The small molecule below binds the protein below.
Small molecule (SMILES): Cc1ncnc2c1ncn2[C@H]1C[C@H](O)[C@@H](CO)O1

Sequence of chain 2.C:
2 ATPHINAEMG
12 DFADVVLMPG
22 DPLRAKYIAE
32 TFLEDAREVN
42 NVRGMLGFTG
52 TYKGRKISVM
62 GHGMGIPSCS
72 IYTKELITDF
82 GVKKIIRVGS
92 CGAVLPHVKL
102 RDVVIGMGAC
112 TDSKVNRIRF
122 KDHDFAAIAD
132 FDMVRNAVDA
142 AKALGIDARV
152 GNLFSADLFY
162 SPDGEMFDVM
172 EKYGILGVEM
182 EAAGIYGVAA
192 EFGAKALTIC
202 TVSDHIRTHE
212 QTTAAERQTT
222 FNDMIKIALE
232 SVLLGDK

Binding-site contacts:
Ligand atom C4 contacts residue VAL179 of chain 2.C at 3.4 Å (hydrophobic).
Ligand atom N7 contacts residue PHE160 of chain 2.C at 3.6 Å.
Ligand atom N9 contacts residue PHE160 of chain 2.C at 3.7 Å.
Ligand atom O3' contacts residue ARG88 of chain 2.C at 3.4 Å (salt-bridge).
Ligand atom C2' contacts residue VAL179 of chain 2.C at 3.8 Å (hydrophobic).
Ligand atom N3 contacts residue PHE160 of chain 2.C at 3.8 Å.
Ligand atom N7 contacts residue GLY93 of chain 2.C at 4.0 Å.
Ligand atom C5' contacts residue PHE160 of chain 2.C at 4.0 Å (hydrophobic).
Ligand atom O5' contacts residue PHE160 of chain 2.C at 3.8 Å.
Ligand atom C1' contacts residue CYS92 of chain 2.C at 3.9 Å (hydrophobic).
Ligand atom O3' contacts residue PO41 of chain 2.H at 2.4 Å (h-bond).
Ligand atom O5' contacts residue HIS5 of chain 1.B at 2.6 Å (h-bond).
Ligand atom C1' contacts residue VAL179 of chain 2.C at 3.8 Å (hydrophobic).
Ligand atom N3 contacts residue VAL179 of chain 2.C at 3.5 Å (h-bond).
Ligand atom N7 contacts residue ASP205 of chain 2.C at 3.9 Å.
Ligand atom O3' contacts residue GLU182 of chain 2.C at 3.4 Å (salt-bridge).
Ligand atom N1 contacts residue PHE160 of chain 2.C at 3.8 Å.
Ligand atom C8 contacts residue GLY93 of chain 2.C at 3.7 Å.
Ligand atom C2' contacts residue GLU180 of chain 2.C at 3.3 Å.
Ligand atom C5 contacts residue PHE160 of chain 2.C at 3.6 Å (hydrophobic).
Ligand atom O5' contacts residue MET65 of chain 2.C at 3.9 Å.
Ligand atom C8 contacts residue PHE160 of chain 2.C at 3.7 Å (hydrophobic).
Ligand atom N3 contacts residue GLU180 of chain 2.C at 3.9 Å.
Ligand atom C1' contacts residue SER91 of chain 2.C at 3.8 Å.
Ligand atom C3' contacts residue PO41 of chain 2.H at 3.5 Å.
Ligand atom C6' contacts residue ILE207 of chain 2.C at 3.6 Å (hydrophobic).
Ligand atom N1 contacts residue VAL179 of chain 2.C at 3.6 Å.
Ligand atom C2' contacts residue MET181 of chain 2.C at 4.0 Å (hydrophobic).
Ligand atom C4 contacts residue PHE160 of chain 2.C at 3.6 Å (hydrophobic).
Ligand atom C2' contacts residue SER91 of chain 2.C at 3.5 Å.
Ligand atom O5' contacts residue ARG44 of chain 1.B at 3.8 Å.
Ligand atom C8 contacts residue ASP205 of chain 2.C at 3.5 Å.
Ligand atom C5' contacts residue HIS5 of chain 1.B at 3.8 Å.
Ligand atom C2 contacts residue VAL179 of chain 2.C at 3.5 Å (hydrophobic).
Ligand atom C4' contacts residue PO41 of chain 2.H at 4.0 Å.
Ligand atom C4' contacts residue SER91 of chain 2.C at 3.8 Å.
Ligand atom O3' contacts residue SER91 of chain 2.C at 3.8 Å.
Ligand atom N3 contacts residue MET181 of chain 2.C at 3.7 Å.
Ligand atom N9 contacts residue VAL179 of chain 2.C at 3.5 Å (h-bond).
Ligand atom O4' contacts residue SER91 of chain 2.C at 3.5 Å (h-bond).

Sequence of chain 1.B:
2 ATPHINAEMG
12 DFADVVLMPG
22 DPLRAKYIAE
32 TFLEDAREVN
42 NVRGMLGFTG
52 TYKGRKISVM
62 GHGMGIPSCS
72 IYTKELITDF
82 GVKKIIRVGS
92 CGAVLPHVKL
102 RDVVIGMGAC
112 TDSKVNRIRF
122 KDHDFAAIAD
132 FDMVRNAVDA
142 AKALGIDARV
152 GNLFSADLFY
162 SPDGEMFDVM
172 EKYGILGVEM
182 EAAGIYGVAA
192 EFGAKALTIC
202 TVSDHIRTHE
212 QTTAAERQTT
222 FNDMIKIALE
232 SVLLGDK